Sequence of chain 1.C:
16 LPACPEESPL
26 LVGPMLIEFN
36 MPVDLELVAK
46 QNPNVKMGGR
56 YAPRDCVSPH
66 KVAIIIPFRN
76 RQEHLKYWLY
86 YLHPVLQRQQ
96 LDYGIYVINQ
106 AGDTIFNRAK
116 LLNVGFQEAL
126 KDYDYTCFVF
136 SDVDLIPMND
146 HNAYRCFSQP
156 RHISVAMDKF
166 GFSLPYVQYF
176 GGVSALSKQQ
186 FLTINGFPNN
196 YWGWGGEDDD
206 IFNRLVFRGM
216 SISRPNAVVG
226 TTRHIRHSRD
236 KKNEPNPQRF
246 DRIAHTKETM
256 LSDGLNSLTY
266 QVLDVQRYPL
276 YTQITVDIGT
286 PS

A protein and the small-molecule ligand that binds it are described below.
Small molecule (SMILES): CC(=O)N[C@@H]1[C@@H](O)[C@H](O[C@@H]2O[C@H](CO)[C@@H](O[C@@H]3O[C@H](CO)[C@@H](O)[C@H](O)[C@H]3NC(C)=O)[C@H](O)[C@H]2NC(C)=O)[C@@H](CO)O[C@H]1O

Binding-site contacts:
Ligand atom N2 contacts residue TYR171 of chain 1.C at 4.0 Å.
Ligand atom C7 contacts residue ASP204 of chain 1.C at 3.5 Å.
Ligand atom C3 contacts residue ASP204 of chain 1.C at 3.8 Å.
Ligand atom C4 contacts residue TYR171 of chain 1.C at 4.0 Å (hydrophobic).
Ligand atom O7 contacts residue GLY201 of chain 1.C at 4.0 Å.
Ligand atom C4 contacts residue TRP199 of chain 1.C at 3.8 Å (hydrophobic).
Ligand atom C6 contacts residue PHE165 of chain 1.C at 3.4 Å (hydrophobic).
Ligand atom C4 contacts residue ASP203 of chain 1.C at 3.6 Å.
Ligand atom O4 contacts residue GOL1 of chain 1.EA at 3.6 Å.
Ligand atom O4 contacts residue ASP203 of chain 1.C at 2.7 Å (salt-bridge).
Ligand atom C6 contacts residue TYR174 of chain 1.C at 3.8 Å (hydrophobic).
Ligand atom O6 contacts residue PHE165 of chain 1.C at 3.6 Å.
Ligand atom C3 contacts residue ASP203 of chain 1.C at 3.4 Å.
Ligand atom O7 contacts residue PHE245 of chain 1.C at 4.0 Å.
Ligand atom C5 contacts residue TYR174 of chain 1.C at 3.8 Å (hydrophobic).
Ligand atom C2 contacts residue TYR171 of chain 1.C at 3.9 Å (hydrophobic).
Ligand atom C8 contacts residue ASP204 of chain 1.C at 3.3 Å.
Ligand atom C8 contacts residue ILE248 of chain 1.C at 3.9 Å (hydrophobic).
Ligand atom C8 contacts residue GLY201 of chain 1.C at 3.7 Å.
Ligand atom C7 contacts residue ARG244 of chain 1.C at 3.7 Å.
Ligand atom O3 contacts residue ASP204 of chain 1.C at 4.0 Å.
Ligand atom O7 contacts residue ARG244 of chain 1.C at 2.7 Å (salt-bridge).
Ligand atom O3 contacts residue GOL1 of chain 1.EA at 3.6 Å.
Ligand atom N2 contacts residue ASP204 of chain 1.C at 2.7 Å (salt-bridge).
Ligand atom C3 contacts residue TYR171 of chain 1.C at 3.7 Å (hydrophobic).
Ligand atom O3 contacts residue ASP203 of chain 1.C at 2.6 Å (salt-bridge).
Ligand atom O3 contacts residue GLY200 of chain 1.C at 3.6 Å.
Ligand atom C8 contacts residue PHE245 of chain 1.C at 3.9 Å (hydrophobic).
Ligand atom C5 contacts residue TYR171 of chain 1.C at 3.8 Å (hydrophobic).
Ligand atom O3 contacts residue GLY201 of chain 1.C at 2.9 Å (h-bond).
Ligand atom N2 contacts residue GLY201 of chain 1.C at 3.6 Å.
Ligand atom O5 contacts residue TYR171 of chain 1.C at 3.9 Å.
Ligand atom C2 contacts residue TRP199 of chain 1.C at 3.8 Å (hydrophobic).
Ligand atom O6 contacts residue TRP199 of chain 1.C at 3.6 Å.
Ligand atom O6 contacts residue TYR171 of chain 1.C at 3.7 Å.
Ligand atom O4 contacts residue TYR174 of chain 1.C at 3.4 Å.
Ligand atom C1 contacts residue TYR171 of chain 1.C at 3.3 Å (hydrophobic).
Ligand atom C2 contacts residue ASP204 of chain 1.C at 3.7 Å.
Ligand atom C7 contacts residue GLY201 of chain 1.C at 3.6 Å.
Ligand atom O7 contacts residue TRP199 of chain 1.C at 3.9 Å.